The small molecule below binds the protein below.
Small molecule (SMILES): Nc1nc2ccc(Oc3ccccc3)cc2c[n+]1[C@@H](CNC(=O)C1CCCCC1)C1CCCCC1

Binding-site contacts:
Ligand atom C13 contacts residue GLY38 of chain 1.A at 3.5 Å.
Ligand atom N31 contacts residue ASP36 of chain 1.A at 2.7 Å (salt-bridge).
Ligand atom C1 contacts residue LYS79 of chain 1.A at 3.7 Å.
Ligand atom C20 contacts residue TYR202 of chain 1.A at 3.6 Å (hydrophobic).
Ligand atom C22 contacts residue GLY234 of chain 1.A at 3.3 Å.
Ligand atom N33 contacts residue THR235 of chain 1.A at 3.8 Å.
Ligand atom C15 contacts residue TYR75 of chain 1.A at 3.7 Å (hydrophobic).
Ligand atom C1 contacts residue LYS111 of chain 1.A at 3.8 Å.
Ligand atom C26 contacts residue GLY234 of chain 1.A at 3.3 Å.
Ligand atom C2 contacts residue LYS79 of chain 1.A at 2.9 Å.
Ligand atom N31 contacts residue GLY38 of chain 1.A at 3.7 Å.
Ligand atom C28 contacts residue THR235 of chain 1.A at 3.4 Å.
Ligand atom C8 contacts residue TYR75 of chain 1.A at 3.7 Å (hydrophobic).
Ligand atom C13 contacts residue ASP36 of chain 1.A at 3.5 Å.
Ligand atom O34 contacts residue TYR75 of chain 1.A at 3.6 Å.
Ligand atom C27 contacts residue TYR75 of chain 1.A at 3.6 Å (hydrophobic).
Ligand atom C18 contacts residue LEU34 of chain 1.A at 3.4 Å (hydrophobic).
Ligand atom C29 contacts residue ASP232 of chain 1.A at 3.1 Å.
Ligand atom C10 contacts residue ASP36 of chain 1.A at 3.5 Å.
Ligand atom C21 contacts residue THR333 of chain 1.A at 3.7 Å.
Ligand atom C11 contacts residue TYR75 of chain 1.A at 3.6 Å (hydrophobic).
Ligand atom N32 contacts residue ASP232 of chain 1.A at 2.5 Å (salt-bridge).
Ligand atom C13 contacts residue ASP232 of chain 1.A at 3.6 Å.
Ligand atom C25 contacts residue ARG239 of chain 1.A at 3.0 Å.
Ligand atom N32 contacts residue GLY38 of chain 1.A at 3.1 Å.
Ligand atom C27 contacts residue ASP232 of chain 1.A at 3.8 Å.
Ligand atom C29 contacts residue THR235 of chain 1.A at 3.3 Å.
Ligand atom C4 contacts residue SER39 of chain 1.A at 3.7 Å.
Ligand atom C5 contacts residue LYS79 of chain 1.A at 3.4 Å.
Ligand atom C4 contacts residue ASP36 of chain 1.A at 3.4 Å.
Ligand atom C25 contacts residue TYR75 of chain 1.A at 3.5 Å (hydrophobic).
Ligand atom C21 contacts residue TYR75 of chain 1.A at 3.4 Å (hydrophobic).
Ligand atom N33 contacts residue GLY234 of chain 1.A at 3.2 Å (h-bond).
Ligand atom C21 contacts residue ARG239 of chain 1.A at 3.3 Å.
Ligand atom N30 contacts residue ASP232 of chain 1.A at 3.8 Å.
Ligand atom N32 contacts residue ASP36 of chain 1.A at 2.8 Å (salt-bridge).
Ligand atom O35 contacts residue VAL73 of chain 1.A at 3.7 Å.
Ligand atom C2 contacts residue GLY78 of chain 1.A at 3.5 Å.
Ligand atom C24 contacts residue ASP232 of chain 1.A at 3.6 Å.
Ligand atom C5 contacts residue TYR75 of chain 1.A at 3.7 Å (hydrophobic).

Sequence of chain 1.A:
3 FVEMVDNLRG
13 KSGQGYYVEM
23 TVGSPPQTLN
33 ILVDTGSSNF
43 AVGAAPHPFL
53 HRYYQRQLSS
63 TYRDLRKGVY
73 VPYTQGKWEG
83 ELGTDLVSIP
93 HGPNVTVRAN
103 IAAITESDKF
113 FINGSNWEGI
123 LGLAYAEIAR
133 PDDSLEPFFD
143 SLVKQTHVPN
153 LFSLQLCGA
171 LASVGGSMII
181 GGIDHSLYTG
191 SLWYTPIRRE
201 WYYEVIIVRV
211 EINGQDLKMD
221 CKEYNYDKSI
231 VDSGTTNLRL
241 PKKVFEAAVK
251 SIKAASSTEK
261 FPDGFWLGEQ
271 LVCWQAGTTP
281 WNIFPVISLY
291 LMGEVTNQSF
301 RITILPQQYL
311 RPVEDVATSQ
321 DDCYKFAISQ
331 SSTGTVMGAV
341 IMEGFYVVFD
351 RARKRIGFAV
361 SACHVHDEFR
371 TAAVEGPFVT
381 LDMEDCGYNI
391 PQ